Sequence of chain 1.B:
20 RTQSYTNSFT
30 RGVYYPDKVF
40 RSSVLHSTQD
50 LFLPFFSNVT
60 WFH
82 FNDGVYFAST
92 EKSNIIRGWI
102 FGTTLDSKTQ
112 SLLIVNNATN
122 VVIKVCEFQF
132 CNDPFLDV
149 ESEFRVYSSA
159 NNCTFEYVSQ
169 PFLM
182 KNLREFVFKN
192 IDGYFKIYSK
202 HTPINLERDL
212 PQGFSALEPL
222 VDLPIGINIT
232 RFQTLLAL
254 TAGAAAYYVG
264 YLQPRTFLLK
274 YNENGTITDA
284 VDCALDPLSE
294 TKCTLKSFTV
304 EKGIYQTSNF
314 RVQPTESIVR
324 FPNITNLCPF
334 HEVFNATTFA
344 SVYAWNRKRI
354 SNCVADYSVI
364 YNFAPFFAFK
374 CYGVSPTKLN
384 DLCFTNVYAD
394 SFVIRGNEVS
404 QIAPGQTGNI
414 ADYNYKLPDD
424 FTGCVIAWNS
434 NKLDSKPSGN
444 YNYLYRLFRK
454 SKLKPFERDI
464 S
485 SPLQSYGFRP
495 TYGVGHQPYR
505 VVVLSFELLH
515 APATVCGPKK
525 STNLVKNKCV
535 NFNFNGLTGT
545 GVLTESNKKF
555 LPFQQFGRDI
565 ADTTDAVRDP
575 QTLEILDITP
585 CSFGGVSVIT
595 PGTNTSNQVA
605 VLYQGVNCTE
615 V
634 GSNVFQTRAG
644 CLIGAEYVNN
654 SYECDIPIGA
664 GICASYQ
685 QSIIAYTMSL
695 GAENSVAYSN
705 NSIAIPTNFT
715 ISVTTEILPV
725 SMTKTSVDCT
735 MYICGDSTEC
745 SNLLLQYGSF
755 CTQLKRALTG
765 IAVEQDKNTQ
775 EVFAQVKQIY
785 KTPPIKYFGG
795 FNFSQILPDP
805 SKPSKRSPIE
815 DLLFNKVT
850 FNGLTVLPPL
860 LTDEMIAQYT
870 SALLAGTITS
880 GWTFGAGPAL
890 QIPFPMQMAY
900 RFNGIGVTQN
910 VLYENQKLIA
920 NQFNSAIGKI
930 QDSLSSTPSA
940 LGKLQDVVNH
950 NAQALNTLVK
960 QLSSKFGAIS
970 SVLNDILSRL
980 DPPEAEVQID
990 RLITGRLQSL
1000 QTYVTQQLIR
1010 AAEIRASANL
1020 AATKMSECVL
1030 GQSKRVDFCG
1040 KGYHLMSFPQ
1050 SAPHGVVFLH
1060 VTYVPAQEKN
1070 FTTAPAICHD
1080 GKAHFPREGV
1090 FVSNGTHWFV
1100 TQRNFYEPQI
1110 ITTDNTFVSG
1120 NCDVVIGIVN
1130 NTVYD

This protein binds this small molecule.
Small molecule (SMILES): CC(=O)N[C@@H]1[C@@H](O)[C@H](O)[C@@H](CO)O[C@H]1O

Sequence of chain 1.A:
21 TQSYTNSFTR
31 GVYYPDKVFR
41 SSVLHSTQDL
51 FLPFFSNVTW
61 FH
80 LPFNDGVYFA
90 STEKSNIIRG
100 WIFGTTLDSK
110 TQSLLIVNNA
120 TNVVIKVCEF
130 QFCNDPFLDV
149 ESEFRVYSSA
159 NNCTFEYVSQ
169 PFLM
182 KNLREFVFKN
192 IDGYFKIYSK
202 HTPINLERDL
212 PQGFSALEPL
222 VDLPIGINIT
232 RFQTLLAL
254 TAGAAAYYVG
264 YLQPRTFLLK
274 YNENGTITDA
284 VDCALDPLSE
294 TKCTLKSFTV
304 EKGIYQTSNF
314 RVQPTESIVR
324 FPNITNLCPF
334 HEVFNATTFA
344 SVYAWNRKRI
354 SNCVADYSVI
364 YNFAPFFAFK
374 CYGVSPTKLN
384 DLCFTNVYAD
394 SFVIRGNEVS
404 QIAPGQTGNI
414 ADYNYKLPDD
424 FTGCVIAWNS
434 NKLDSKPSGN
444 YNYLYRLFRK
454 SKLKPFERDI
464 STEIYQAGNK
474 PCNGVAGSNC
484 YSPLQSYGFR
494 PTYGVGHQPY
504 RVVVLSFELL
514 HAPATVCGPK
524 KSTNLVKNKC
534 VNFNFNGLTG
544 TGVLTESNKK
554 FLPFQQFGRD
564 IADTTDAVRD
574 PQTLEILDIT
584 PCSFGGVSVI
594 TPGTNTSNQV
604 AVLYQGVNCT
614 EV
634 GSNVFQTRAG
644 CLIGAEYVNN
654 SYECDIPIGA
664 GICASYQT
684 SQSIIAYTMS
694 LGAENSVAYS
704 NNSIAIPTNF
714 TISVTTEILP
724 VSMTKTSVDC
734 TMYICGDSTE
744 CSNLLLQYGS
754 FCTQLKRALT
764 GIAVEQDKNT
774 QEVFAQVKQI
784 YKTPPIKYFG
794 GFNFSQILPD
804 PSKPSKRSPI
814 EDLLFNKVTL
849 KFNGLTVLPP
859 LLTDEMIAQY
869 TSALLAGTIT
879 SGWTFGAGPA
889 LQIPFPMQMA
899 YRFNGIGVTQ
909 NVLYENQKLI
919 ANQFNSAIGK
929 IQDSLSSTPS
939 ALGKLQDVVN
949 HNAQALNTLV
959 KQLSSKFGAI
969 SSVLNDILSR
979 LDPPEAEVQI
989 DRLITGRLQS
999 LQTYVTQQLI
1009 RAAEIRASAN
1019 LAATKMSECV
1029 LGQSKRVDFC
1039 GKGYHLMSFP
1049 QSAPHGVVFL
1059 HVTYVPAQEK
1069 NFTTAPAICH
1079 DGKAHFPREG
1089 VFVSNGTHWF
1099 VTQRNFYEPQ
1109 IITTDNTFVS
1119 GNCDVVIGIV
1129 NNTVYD

Binding-site contacts:
Ligand atom O5 contacts residue ASN1069 of chain 1.B at 2.4 Å (h-bond).
Ligand atom C5 contacts residue ASN1069 of chain 1.B at 3.6 Å.
Ligand atom C4 contacts residue ASN1069 of chain 1.B at 4.3 Å.
Ligand atom C7 contacts residue ASN1069 of chain 1.B at 3.5 Å.
Ligand atom C3 contacts residue ASN1069 of chain 1.B at 3.9 Å.
Ligand atom C2 contacts residue ASN1069 of chain 1.B at 2.7 Å.
Ligand atom O7 contacts residue ASN1069 of chain 1.B at 4.1 Å.
Ligand atom C1 contacts residue ASN1069 of chain 1.B at 1.5 Å.
Ligand atom C8 contacts residue GLU1067 of chain 1.B at 3.7 Å.
Ligand atom C8 contacts residue LYS1068 of chain 1.B at 4.0 Å.
Ligand atom C1 contacts residue GLN890 of chain 1.A at 4.1 Å.
Ligand atom N2 contacts residue ASN1069 of chain 1.B at 3.1 Å.
Ligand atom C8 contacts residue ASN1069 of chain 1.B at 4.0 Å.